Sequence of chain 1.A:
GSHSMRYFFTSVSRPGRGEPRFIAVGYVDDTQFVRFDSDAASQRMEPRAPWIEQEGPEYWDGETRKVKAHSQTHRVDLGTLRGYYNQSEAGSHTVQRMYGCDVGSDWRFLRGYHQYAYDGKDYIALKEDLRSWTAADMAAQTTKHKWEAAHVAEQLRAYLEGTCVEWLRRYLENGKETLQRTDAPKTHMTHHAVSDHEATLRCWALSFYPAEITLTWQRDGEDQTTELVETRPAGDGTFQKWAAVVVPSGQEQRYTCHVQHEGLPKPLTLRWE

Binding-site contacts:
Ligand atom O contacts residue TRP147 of chain 1.A at 3.4 Å.
Ligand atom CB contacts residue ASP77 of chain 1.A at 3.4 Å.
Ligand atom OXT contacts residue THR143 of chain 1.A at 2.6 Å (h-bond).
Ligand atom CA contacts residue TYR7 of chain 1.A at 3.1 Å (hydrophobic).
Ligand atom O contacts residue GLN155 of chain 1.A at 2.9 Å (h-bond).
Ligand atom N contacts residue MET5 of chain 1.A at 3.5 Å.
Ligand atom O contacts residue TRP147 of chain 1.A at 2.9 Å (h-bond).
Ligand atom O contacts residue TYR159 of chain 1.A at 2.6 Å (h-bond).
Ligand atom N contacts residue TYR7 of chain 1.A at 3.5 Å (h-bond).
Ligand atom OG1 contacts residue ASP77 of chain 1.A at 2.6 Å (salt-bridge).
Ligand atom N contacts residue GLU63 of chain 1.A at 2.8 Å (salt-bridge).
Ligand atom CA contacts residue GLU63 of chain 1.A at 3.4 Å.
Ligand atom CD1 contacts residue GLN155 of chain 1.A at 2.9 Å.
Ligand atom CA contacts residue TYR171 of chain 1.A at 3.5 Å (hydrophobic).
Ligand atom CD2 contacts residue TYR7 of chain 1.A at 3.5 Å (hydrophobic).
Ligand atom CA contacts residue THR73 of chain 1.A at 3.5 Å.
Ligand atom CB contacts residue TRP167 of chain 1.A at 3.2 Å (hydrophobic).
Ligand atom CD1 contacts residue VAL67 of chain 1.A at 3.4 Å (hydrophobic).
Ligand atom C contacts residue TYR84 of chain 1.A at 3.5 Å (hydrophobic).
Ligand atom O contacts residue LYS146 of chain 1.A at 2.7 Å (salt-bridge).
Ligand atom O contacts residue LYS66 of chain 1.A at 2.9 Å (salt-bridge).
Ligand atom CG contacts residue GLU63 of chain 1.A at 3.4 Å.
Ligand atom CA contacts residue ASP77 of chain 1.A at 3.2 Å.
Ligand atom O contacts residue HIS70 of chain 1.A at 3.2 Å.
Ligand atom N contacts residue TYR171 of chain 1.A at 2.8 Å (h-bond).
Ligand atom CD2 contacts residue TYR99 of chain 1.A at 3.5 Å (hydrophobic).
Ligand atom CB contacts residue THR143 of chain 1.A at 3.3 Å.
Ligand atom OXT contacts residue TYR84 of chain 1.A at 2.7 Å (h-bond).
Ligand atom CD1 contacts residue MET45 of chain 1.A at 3.5 Å (hydrophobic).
Ligand atom N contacts residue TYR99 of chain 1.A at 3.0 Å (h-bond).
Ligand atom OXT contacts residue LYS146 of chain 1.A at 3.3 Å (salt-bridge).
Ligand atom C contacts residue TYR7 of chain 1.A at 3.3 Å (hydrophobic).
Ligand atom CB contacts residue GLU63 of chain 1.A at 3.5 Å.
Ligand atom N contacts residue ASP77 of chain 1.A at 3.0 Å (salt-bridge).
Ligand atom N contacts residue TYR7 of chain 1.A at 3.0 Å (h-bond).
Ligand atom OG1 contacts residue VAL76 of chain 1.A at 3.5 Å.
Ligand atom C contacts residue LYS146 of chain 1.A at 3.3 Å.
Ligand atom CG1 contacts residue GLN155 of chain 1.A at 3.5 Å.
Ligand atom CG2 contacts residue ARG97 of chain 1.A at 3.3 Å.
Ligand atom O contacts residue TYR7 of chain 1.A at 3.5 Å.

A protein and the small-molecule ligand that binds it are described below.
Small molecule (SMILES): CC[C@H](C)[C@H](NC(=O)CNC(=O)[C@H](CC(C)C)NC(=O)[C@H](C)N)C(=O)NCC(=O)N[C@H](C(=O)N[C@@H](CC(C)C)C(=O)N[C@H](C(=O)N[C@H](C(=O)O)C(C)C)[C@@H](C)O)[C@@H](C)CC